Binding-site contacts:
Ligand atom OXT contacts residue LYS146 of chain 1.A at 3.2 Å (salt-bridge).
Ligand atom CA contacts residue TYR99 of chain 1.A at 3.3 Å (hydrophobic).
Ligand atom N contacts residue TYR99 of chain 1.A at 3.2 Å (h-bond).
Ligand atom N contacts residue TYR171 of chain 1.A at 2.6 Å (h-bond).
Ligand atom CA contacts residue TYR7 of chain 1.A at 3.3 Å (hydrophobic).
Ligand atom OE1 contacts residue ARG62 of chain 1.A at 3.1 Å (salt-bridge).
Ligand atom OE2 contacts residue LYS45 of chain 1.A at 2.7 Å (salt-bridge).
Ligand atom CA contacts residue GLU63 of chain 1.A at 3.5 Å.
Ligand atom O contacts residue THR143 of chain 1.A at 2.8 Å (h-bond).
Ligand atom OE1 contacts residue TYR99 of chain 1.A at 2.6 Å (h-bond).
Ligand atom CE1 contacts residue ASN77 of chain 1.A at 3.5 Å.
Ligand atom CG contacts residue VAL152 of chain 1.A at 3.5 Å (hydrophobic).
Ligand atom OE2 contacts residue ARG170 of chain 1.A at 3.1 Å (salt-bridge).
Ligand atom C contacts residue THR143 of chain 1.A at 3.5 Å.
Ligand atom OH contacts residue GLN155 of chain 1.A at 3.1 Å.
Ligand atom N contacts residue TYR7 of chain 1.A at 3.0 Å (h-bond).
Ligand atom CD2 contacts residue VAL152 of chain 1.A at 3.5 Å (hydrophobic).
Ligand atom OE1 contacts residue TYR9 of chain 1.A at 2.5 Å (h-bond).
Ligand atom CA contacts residue ASN77 of chain 1.A at 3.2 Å.
Ligand atom OG1 contacts residue GLU76 of chain 1.A at 3.1 Å (salt-bridge).
Ligand atom CA contacts residue TYR171 of chain 1.A at 3.4 Å (hydrophobic).
Ligand atom CB contacts residue ASN77 of chain 1.A at 3.3 Å.
Ligand atom C contacts residue TYR7 of chain 1.A at 3.4 Å (hydrophobic).
Ligand atom CA contacts residue THR143 of chain 1.A at 3.5 Å.
Ligand atom N contacts residue GLU63 of chain 1.A at 2.9 Å (salt-bridge).
Ligand atom CB contacts residue TYR99 of chain 1.A at 3.2 Å (hydrophobic).
Ligand atom CD contacts residue TYR9 of chain 1.A at 3.5 Å (hydrophobic).
Ligand atom N contacts residue SER167 of chain 1.A at 3.2 Å (h-bond).
Ligand atom O contacts residue TYR84 of chain 1.A at 2.9 Å (h-bond).
Ligand atom CG contacts residue TYR171 of chain 1.A at 3.5 Å (hydrophobic).
Ligand atom CD1 contacts residue ASN77 of chain 1.A at 3.5 Å.
Ligand atom CG contacts residue TYR99 of chain 1.A at 3.3 Å (hydrophobic).
Ligand atom O contacts residue LYS146 of chain 1.A at 3.4 Å.
Ligand atom CD contacts residue TYR99 of chain 1.A at 3.4 Å (hydrophobic).
Ligand atom O contacts residue TYR159 of chain 1.A at 2.6 Å (h-bond).
Ligand atom O contacts residue TRP147 of chain 1.A at 2.9 Å (h-bond).
Ligand atom CG2 contacts residue GLU76 of chain 1.A at 3.5 Å.
Ligand atom CG contacts residue TYR59 of chain 1.A at 3.4 Å (hydrophobic).
Ligand atom N contacts residue ASN77 of chain 1.A at 2.9 Å (h-bond).
Ligand atom CZ2 contacts residue GLN155 of chain 1.A at 3.1 Å.

Sequence of chain 1.A:
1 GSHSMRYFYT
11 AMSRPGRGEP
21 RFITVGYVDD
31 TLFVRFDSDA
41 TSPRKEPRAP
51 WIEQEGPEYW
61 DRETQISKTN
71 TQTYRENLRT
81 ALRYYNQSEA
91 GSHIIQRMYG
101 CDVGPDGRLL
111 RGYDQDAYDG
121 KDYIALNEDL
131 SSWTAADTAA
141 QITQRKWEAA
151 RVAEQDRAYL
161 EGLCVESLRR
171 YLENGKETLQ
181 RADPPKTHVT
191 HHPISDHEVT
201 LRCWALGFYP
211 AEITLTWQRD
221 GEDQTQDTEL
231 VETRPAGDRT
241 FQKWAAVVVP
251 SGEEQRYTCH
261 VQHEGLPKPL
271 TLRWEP

The small molecule below binds the protein below.
Small molecule (SMILES): CC(C)C[C@H](NC(=O)[C@H](Cc1ccc(O)cc1)NC(=O)[C@H](CCC(=O)O)NC(=O)[C@@H](N)CCC(=O)O)C(=O)N[C@@H](CCCCN)C(=O)N[C@@H](C)C(=O)N[C@@H](CC1=CN=C2CC=CC=C12)C(=O)N[C@H](C(=O)N[C@@H](Cc1ccccc1)C(=O)O)[C@@H](C)O